Binding-site contacts:
Ligand atom C1' contacts residue TYR382 of chain 1.E at 4.2 Å (hydrophobic).
Ligand atom C2' contacts residue ASP283 of chain 1.E at 3.2 Å.
Ligand atom C3' contacts residue ASP283 of chain 1.E at 3.2 Å.
Ligand atom O1G contacts residue TYR214 of chain 1.E at 3.0 Å (h-bond).
Ligand atom C3' contacts residue TYR279 of chain 1.E at 3.9 Å (hydrophobic).
Ligand atom PG contacts residue TYR214 of chain 1.E at 4.2 Å.
Ligand atom O3' contacts residue VAL75 of chain 1.E at 3.5 Å.
Ligand atom C2' contacts residue TYR382 of chain 1.E at 3.3 Å (hydrophobic).
Ligand atom N7 contacts residue TYR382 of chain 1.E at 4.3 Å.
Ligand atom C6 contacts residue HIS147 of chain 1.E at 4.4 Å.
Ligand atom N1 contacts residue TYR382 of chain 1.E at 4.0 Å.
Ligand atom C5 contacts residue TYR382 of chain 1.E at 4.1 Å (hydrophobic).
Ligand atom C6 contacts residue TYR382 of chain 1.E at 4.1 Å (hydrophobic).
Ligand atom N9 contacts residue TYR382 of chain 1.E at 4.1 Å.
Ligand atom O3' contacts residue TYR279 of chain 1.E at 4.0 Å.
Ligand atom C3' contacts residue GLN74 of chain 1.E at 3.7 Å.
Ligand atom N3 contacts residue TYR382 of chain 1.E at 4.0 Å.
Ligand atom O1G contacts residue LYS213 of chain 1.E at 4.1 Å.
Ligand atom C8 contacts residue TYR382 of chain 1.E at 4.3 Å (hydrophobic).
Ligand atom C5' contacts residue ARG87 of chain 1.E at 3.4 Å.
Ligand atom N1 contacts residue HIS147 of chain 1.E at 4.4 Å.
Ligand atom C4 contacts residue TYR382 of chain 1.E at 4.2 Å (hydrophobic).
Ligand atom C1' contacts residue GLN74 of chain 1.E at 4.3 Å.
Ligand atom O2G contacts residue ASN183 of chain 1.E at 4.0 Å.
Ligand atom O3G contacts residue LYS213 of chain 1.E at 2.8 Å (salt-bridge).
Ligand atom O4' contacts residue GLN74 of chain 1.E at 4.2 Å.
Ligand atom C4' contacts residue GLN74 of chain 1.E at 3.5 Å.
Ligand atom PG contacts residue LYS213 of chain 1.E at 4.0 Å.
Ligand atom C5' contacts residue GLN74 of chain 1.E at 3.8 Å.
Ligand atom C4' contacts residue ARG87 of chain 1.E at 4.2 Å.
Ligand atom O3' contacts residue ASP283 of chain 1.E at 2.5 Å (salt-bridge).
Ligand atom O3G contacts residue ASN183 of chain 1.E at 4.2 Å.
Ligand atom O1A contacts residue ARG87 of chain 1.E at 4.3 Å.
Ligand atom C2 contacts residue HIS147 of chain 1.E at 4.3 Å.
Ligand atom C2' contacts residue VAL75 of chain 1.E at 4.3 Å (hydrophobic).
Ligand atom O2G contacts residue LYS231 of chain 1.E at 3.9 Å.
Ligand atom C2' contacts residue TYR279 of chain 1.E at 4.2 Å (hydrophobic).
Ligand atom O3' contacts residue GLN74 of chain 1.E at 2.9 Å (h-bond).
Ligand atom C2 contacts residue TYR382 of chain 1.E at 4.0 Å (hydrophobic).
Ligand atom O1B contacts residue TYR279 of chain 1.E at 4.2 Å.

The small molecule below binds the protein below.
Small molecule (SMILES): Nc1ncnc2c1ncn2[C@H]1C[C@H](O)[C@@H](CO[P](=O)(O)O[P](=O)(O)OP(=O)(O)O)O1

Sequence of chain 1.E:
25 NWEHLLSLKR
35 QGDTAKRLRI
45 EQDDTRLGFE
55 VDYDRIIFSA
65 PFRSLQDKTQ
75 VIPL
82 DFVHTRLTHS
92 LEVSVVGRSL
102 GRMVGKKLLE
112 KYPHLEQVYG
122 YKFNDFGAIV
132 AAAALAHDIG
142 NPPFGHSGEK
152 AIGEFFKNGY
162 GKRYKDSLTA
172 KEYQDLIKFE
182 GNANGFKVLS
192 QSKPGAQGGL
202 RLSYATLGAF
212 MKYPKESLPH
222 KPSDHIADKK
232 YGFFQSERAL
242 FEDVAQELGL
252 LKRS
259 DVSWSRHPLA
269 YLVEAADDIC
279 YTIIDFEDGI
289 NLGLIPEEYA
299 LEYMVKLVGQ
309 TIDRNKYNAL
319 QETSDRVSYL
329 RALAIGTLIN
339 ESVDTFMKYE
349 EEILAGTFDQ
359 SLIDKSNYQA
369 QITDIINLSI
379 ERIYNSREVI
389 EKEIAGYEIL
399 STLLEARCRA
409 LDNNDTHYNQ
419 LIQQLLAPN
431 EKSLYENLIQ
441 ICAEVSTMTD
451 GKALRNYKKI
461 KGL